Binding-site contacts:
Ligand atom C1 contacts residue THR267 of chain 1.A at 3.9 Å.
Ligand atom O7 contacts residue ASN265 of chain 1.A at 3.8 Å.
Ligand atom C8 contacts residue SER363 of chain 1.A at 4.2 Å.
Ligand atom C7 contacts residue ASN265 of chain 1.A at 3.6 Å.
Ligand atom N2 contacts residue ASN265 of chain 1.A at 3.0 Å (h-bond).
Ligand atom C1 contacts residue ASN265 of chain 1.A at 1.8 Å.
Ligand atom C8 contacts residue ALA362 of chain 1.A at 3.7 Å (hydrophobic).
Ligand atom O7 contacts residue ALA362 of chain 1.A at 3.6 Å.
Ligand atom C6 contacts residue THR267 of chain 1.A at 4.3 Å.
Ligand atom O5 contacts residue ASN265 of chain 1.A at 2.4 Å (h-bond).
Ligand atom C6 contacts residue ASP268 of chain 1.A at 4.3 Å.
Ligand atom C5 contacts residue THR267 of chain 1.A at 4.1 Å.
Ligand atom C4 contacts residue ASN265 of chain 1.A at 4.3 Å.
Ligand atom O5 contacts residue ASP268 of chain 1.A at 3.6 Å.
Ligand atom C5 contacts residue ASN265 of chain 1.A at 3.8 Å.
Ligand atom O5 contacts residue THR267 of chain 1.A at 4.2 Å.
Ligand atom C3 contacts residue ASN265 of chain 1.A at 4.0 Å.
Ligand atom C7 contacts residue ALA362 of chain 1.A at 3.8 Å (hydrophobic).
Ligand atom O6 contacts residue ASP268 of chain 1.A at 4.4 Å.
Ligand atom C2 contacts residue ASN265 of chain 1.A at 2.7 Å.

Sequence of chain 1.A:
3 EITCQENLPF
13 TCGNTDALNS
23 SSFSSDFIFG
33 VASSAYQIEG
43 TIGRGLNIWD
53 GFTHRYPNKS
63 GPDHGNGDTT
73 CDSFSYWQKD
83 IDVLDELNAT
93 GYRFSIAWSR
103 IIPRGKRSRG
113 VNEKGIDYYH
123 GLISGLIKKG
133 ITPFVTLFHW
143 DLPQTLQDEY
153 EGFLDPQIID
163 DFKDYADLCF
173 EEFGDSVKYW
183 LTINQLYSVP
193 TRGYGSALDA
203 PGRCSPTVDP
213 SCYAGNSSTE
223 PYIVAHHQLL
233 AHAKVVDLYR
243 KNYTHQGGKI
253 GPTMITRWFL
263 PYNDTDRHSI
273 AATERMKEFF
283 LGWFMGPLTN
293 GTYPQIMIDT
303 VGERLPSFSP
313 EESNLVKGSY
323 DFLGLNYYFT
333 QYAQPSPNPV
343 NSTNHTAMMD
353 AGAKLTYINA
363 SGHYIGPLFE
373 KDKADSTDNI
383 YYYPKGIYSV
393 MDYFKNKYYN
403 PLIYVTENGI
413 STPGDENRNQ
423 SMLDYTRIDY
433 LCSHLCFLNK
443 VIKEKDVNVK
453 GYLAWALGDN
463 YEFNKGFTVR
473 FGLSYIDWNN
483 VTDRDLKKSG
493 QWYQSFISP

A protein and the small-molecule ligand that binds it are described below.
Small molecule (SMILES): CC(=O)N[C@H]1[C@H](O[C@H]2[C@H](O[C@@H]3O[C@@H](C)[C@@H](O)[C@@H](O)[C@@H]3O)[C@@H](NC(C)=O)CO[C@@H]2CO)O[C@H](CO)[C@@H](O[C@@H]2O[C@H](CO)[C@@H](O)[C@H](O)[C@@H]2O[C@@H]2OC[C@@H](O)[C@H](O)[C@H]2O)[C@@H]1O